Binding-site contacts:
Ligand atom O2B contacts residue LYS71 of chain 1.B at 3.0 Å (salt-bridge).
Ligand atom PG contacts residue MN1 of chain 1.M at 3.2 Å.
Ligand atom O2A contacts residue ASP216 of chain 1.B at 3.0 Å (salt-bridge).
Ligand atom O1G contacts residue LYS52 of chain 1.B at 2.9 Å (salt-bridge).
Ligand atom O2A contacts residue MN1 of chain 1.N at 2.0 Å.
Ligand atom O1B contacts residue GLY51 of chain 1.B at 3.5 Å.
Ligand atom O3G contacts residue MN1 of chain 1.M at 2.0 Å.
Ligand atom O2G contacts residue LYS199 of chain 1.B at 2.7 Å (salt-bridge).
Ligand atom O1B contacts residue SER54 of chain 1.B at 2.8 Å (h-bond).
Ligand atom O2G contacts residue MN1 of chain 1.N at 2.2 Å.
Ligand atom N3B contacts residue MN1 of chain 1.N at 2.5 Å.
Ligand atom O6 contacts residue VAL69 of chain 1.B at 3.4 Å.
Ligand atom O3G contacts residue ASP216 of chain 1.B at 3.1 Å (salt-bridge).
Ligand atom O3A contacts residue LYS71 of chain 1.B at 3.5 Å.
Ligand atom O1A contacts residue LYS71 of chain 1.B at 2.9 Å (salt-bridge).
Ligand atom O2A contacts residue ASN202 of chain 1.B at 3.1 Å (h-bond).
Ligand atom O2B contacts residue MN1 of chain 1.M at 2.2 Å.
Ligand atom N1 contacts residue VAL157 of chain 1.B at 2.6 Å (h-bond).
Ligand atom O2G contacts residue ASP197 of chain 1.B at 3.5 Å (salt-bridge).
Ligand atom O1B contacts residue TYR53 of chain 1.B at 3.0 Å (h-bond).
Ligand atom O2G contacts residue ASP216 of chain 1.B at 3.1 Å (salt-bridge).
Ligand atom PA contacts residue MN1 of chain 1.N at 3.4 Å.
Ligand atom N3 contacts residue GOL1 of chain 1.O at 3.0 Å (h-bond).
Ligand atom PG contacts residue ASP216 of chain 1.B at 3.3 Å.
Ligand atom O3G contacts residue TYR53 of chain 1.B at 3.3 Å.
Ligand atom O3' contacts residue HIS201 of chain 1.B at 2.6 Å (h-bond).
Ligand atom C6 contacts residue VAL157 of chain 1.B at 3.6 Å (hydrophobic).
Ligand atom O2B contacts residue ASP216 of chain 1.B at 2.9 Å (salt-bridge).
Ligand atom N2 contacts residue VAL157 of chain 1.B at 3.2 Å (h-bond).
Ligand atom N3B contacts residue ASP216 of chain 1.B at 3.3 Å (salt-bridge).
Ligand atom O6 contacts residue VAL157 of chain 1.B at 3.1 Å (h-bond).
Ligand atom O3A contacts residue SER54 of chain 1.B at 3.0 Å (h-bond).
Ligand atom C2 contacts residue VAL157 of chain 1.B at 3.4 Å (hydrophobic).
Ligand atom C3' contacts residue HIS201 of chain 1.B at 3.5 Å.
Ligand atom PB contacts residue MN1 of chain 1.M at 3.3 Å.
Ligand atom N3B contacts residue MN1 of chain 1.M at 3.5 Å.
Ligand atom PG contacts residue MN1 of chain 1.N at 2.9 Å.
Ligand atom N2 contacts residue GOL1 of chain 1.O at 2.9 Å (h-bond).
Ligand atom C8 contacts residue ILE215 of chain 1.B at 3.5 Å (hydrophobic).
Ligand atom O2' contacts residue GOL1 of chain 1.O at 3.2 Å (h-bond).

This protein binds this small molecule.
Small molecule (SMILES): Nc1nc2c(ncn2[C@@H]2O[C@H](CO[P](=O)(O)O[P](=O)(O)NP(=O)(O)O)[C@@H](O)[C@H]2O)c(=O)[nH]1

Sequence of chain 1.B:
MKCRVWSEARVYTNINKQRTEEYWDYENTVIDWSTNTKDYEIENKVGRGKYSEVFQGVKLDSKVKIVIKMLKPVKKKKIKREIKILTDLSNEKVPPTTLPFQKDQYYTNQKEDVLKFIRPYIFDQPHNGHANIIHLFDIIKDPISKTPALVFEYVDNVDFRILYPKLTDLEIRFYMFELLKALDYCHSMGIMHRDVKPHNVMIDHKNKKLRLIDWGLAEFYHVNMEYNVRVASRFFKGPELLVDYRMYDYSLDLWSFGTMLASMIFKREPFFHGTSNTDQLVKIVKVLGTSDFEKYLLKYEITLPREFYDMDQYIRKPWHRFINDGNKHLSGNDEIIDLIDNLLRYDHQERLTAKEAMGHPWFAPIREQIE